Sequence of chain 3.A:
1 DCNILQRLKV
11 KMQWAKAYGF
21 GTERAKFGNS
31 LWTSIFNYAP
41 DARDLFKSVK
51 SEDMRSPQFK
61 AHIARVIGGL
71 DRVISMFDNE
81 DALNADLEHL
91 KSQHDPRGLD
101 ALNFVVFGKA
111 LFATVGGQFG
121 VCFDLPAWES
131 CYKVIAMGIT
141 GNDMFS

Binding-site contacts:
Ligand atom C4 contacts residue ASN58 of chain 3.D at 4.2 Å.
Ligand atom O3 contacts residue ASP81 of chain 3.A at 3.4 Å (salt-bridge).
Ligand atom C4 contacts residue ASP81 of chain 3.A at 3.8 Å.
Ligand atom O5 contacts residue SER61 of chain 3.D at 4.4 Å.
Ligand atom O5 contacts residue ASN58 of chain 3.D at 2.3 Å (h-bond).
Ligand atom N2 contacts residue ASN58 of chain 3.D at 3.0 Å (h-bond).
Ligand atom O7 contacts residue ASN58 of chain 3.D at 3.8 Å.
Ligand atom C7 contacts residue ASN58 of chain 3.D at 3.6 Å.
Ligand atom C1 contacts residue SER60 of chain 3.D at 4.3 Å.
Ligand atom C2 contacts residue ASP81 of chain 3.A at 3.6 Å.
Ligand atom C1 contacts residue ASN58 of chain 3.D at 1.4 Å.
Ligand atom C2 contacts residue ASN58 of chain 3.D at 2.5 Å.
Ligand atom O2 contacts residue ASP81 of chain 3.A at 3.9 Å.
Ligand atom C3 contacts residue ASN58 of chain 3.D at 3.8 Å.
Ligand atom C5 contacts residue ASN58 of chain 3.D at 3.6 Å.
Ligand atom C3 contacts residue ASP81 of chain 3.A at 4.0 Å.
Ligand atom C1 contacts residue SER60 of chain 3.D at 4.0 Å.
Ligand atom O4 contacts residue ASP81 of chain 3.A at 2.5 Å (salt-bridge).

A protein and the small-molecule ligand that binds it are described below.
Small molecule (SMILES): CC(=O)N[C@H]1CO[C@H](CO[C@@H]2O[C@@H](C)[C@@H](O)[C@@H](O)[C@@H]2O)[C@@H](O)[C@@H]1O

Sequence of chain 3.D:
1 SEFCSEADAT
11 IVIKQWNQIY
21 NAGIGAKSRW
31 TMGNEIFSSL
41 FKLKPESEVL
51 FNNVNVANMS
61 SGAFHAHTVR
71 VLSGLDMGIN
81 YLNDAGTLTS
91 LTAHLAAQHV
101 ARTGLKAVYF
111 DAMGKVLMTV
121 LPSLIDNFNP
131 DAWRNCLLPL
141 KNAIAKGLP